A protein and the small-molecule ligand that binds it are described below.
Small molecule (SMILES): O=C(O)Cc1cccc(O)c1

Binding-site contacts:
Ligand atom C3 contacts residue PRO208 of chain 1.A at 4.0 Å (hydrophobic).
Ligand atom C7 contacts residue VAL91 of chain 1.A at 3.9 Å (hydrophobic).
Ligand atom O1 contacts residue PRO170 of chain 1.A at 3.5 Å.
Ligand atom O2 contacts residue PRO170 of chain 1.A at 3.5 Å.
Ligand atom O1 contacts residue ARG168 of chain 1.A at 2.8 Å (salt-bridge).
Ligand atom C6 contacts residue TYR94 of chain 1.A at 3.8 Å (hydrophobic).
Ligand atom C6 contacts residue VAL91 of chain 1.A at 3.9 Å (hydrophobic).
Ligand atom C6 contacts residue PHE32 of chain 1.A at 4.0 Å (hydrophobic).
Ligand atom C1 contacts residue PHE238 of chain 1.A at 3.8 Å (hydrophobic).
Ligand atom C3 contacts residue GLU210 of chain 1.A at 3.4 Å.
Ligand atom O1 contacts residue TYR94 of chain 1.A at 2.6 Å (h-bond).
Ligand atom C5 contacts residue ILE211 of chain 1.A at 3.8 Å (hydrophobic).
Ligand atom C8 contacts residue ARG168 of chain 1.A at 3.5 Å.
Ligand atom O3 contacts residue PHE238 of chain 1.A at 3.6 Å.
Ligand atom C3 contacts residue PHE238 of chain 1.A at 3.5 Å (hydrophobic).
Ligand atom C5 contacts residue VAL190 of chain 1.A at 4.0 Å (hydrophobic).
Ligand atom O2 contacts residue VAL207 of chain 1.A at 3.5 Å.
Ligand atom C4 contacts residue PHE238 of chain 1.A at 4.0 Å (hydrophobic).
Ligand atom O3 contacts residue PRO208 of chain 1.A at 3.1 Å.
Ligand atom C6 contacts residue VAL190 of chain 1.A at 3.9 Å (hydrophobic).
Ligand atom C2 contacts residue PHE238 of chain 1.A at 3.6 Å (hydrophobic).
Ligand atom C4 contacts residue GLU210 of chain 1.A at 3.4 Å.
Ligand atom C8 contacts residue TYR94 of chain 1.A at 3.7 Å (hydrophobic).
Ligand atom C4 contacts residue TRP89 of chain 1.A at 3.9 Å (hydrophobic).
Ligand atom O1 contacts residue VAL190 of chain 1.A at 3.5 Å.
Ligand atom C7 contacts residue THR236 of chain 1.A at 3.9 Å.
Ligand atom C8 contacts residue PRO170 of chain 1.A at 3.5 Å (hydrophobic).
Ligand atom O2 contacts residue ARG168 of chain 1.A at 2.8 Å (salt-bridge).
Ligand atom C2 contacts residue PRO208 of chain 1.A at 4.0 Å (hydrophobic).
Ligand atom C3 contacts residue ILE211 of chain 1.A at 3.8 Å (hydrophobic).
Ligand atom O3 contacts residue ILE211 of chain 1.A at 3.8 Å.
Ligand atom C6 contacts residue PHE238 of chain 1.A at 4.1 Å (hydrophobic).
Ligand atom C5 contacts residue PHE32 of chain 1.A at 4.1 Å (hydrophobic).
Ligand atom C7 contacts residue TYR94 of chain 1.A at 4.1 Å (hydrophobic).
Ligand atom C4 contacts residue ILE211 of chain 1.A at 3.5 Å (hydrophobic).
Ligand atom C2 contacts residue HIS144 of chain 1.A at 3.6 Å.
Ligand atom O3 contacts residue TRP274 of chain 1.A at 3.9 Å.
Ligand atom O3 contacts residue HIS144 of chain 1.A at 3.9 Å.
Ligand atom C5 contacts residue TRP89 of chain 1.A at 3.7 Å (hydrophobic).
Ligand atom O3 contacts residue GLU210 of chain 1.A at 2.5 Å (salt-bridge).

Sequence of chain 1.A:
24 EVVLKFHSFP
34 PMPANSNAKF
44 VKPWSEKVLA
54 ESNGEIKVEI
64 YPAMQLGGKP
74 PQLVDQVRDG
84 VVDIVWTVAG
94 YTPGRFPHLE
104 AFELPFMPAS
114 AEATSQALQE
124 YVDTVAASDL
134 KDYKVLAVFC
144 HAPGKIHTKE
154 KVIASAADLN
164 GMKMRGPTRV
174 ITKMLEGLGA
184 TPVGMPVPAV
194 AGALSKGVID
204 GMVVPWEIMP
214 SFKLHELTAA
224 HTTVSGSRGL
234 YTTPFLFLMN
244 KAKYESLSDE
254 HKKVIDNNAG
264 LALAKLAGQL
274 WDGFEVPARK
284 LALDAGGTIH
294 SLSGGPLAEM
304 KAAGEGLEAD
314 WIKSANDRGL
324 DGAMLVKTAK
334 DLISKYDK